A small-molecule ligand and the protein it binds are described below.
Small molecule (SMILES): CC(=O)N[C@H]1[C@H](O[C@H]2[C@H](O)[C@@H](NC(C)=O)CO[C@@H]2CO)O[C@H](CO)[C@@H](O)[C@@H]1O

Binding-site contacts:
Ligand atom C7 contacts residue ASN78 of chain 1.E at 3.5 Å.
Ligand atom C1 contacts residue GLY141 of chain 1.E at 4.2 Å.
Ligand atom C7 contacts residue VAL143 of chain 1.E at 4.2 Å (hydrophobic).
Ligand atom C8 contacts residue VAL143 of chain 1.E at 3.7 Å (hydrophobic).
Ligand atom C6 contacts residue GLY141 of chain 1.E at 4.2 Å.
Ligand atom C2 contacts residue ASN78 of chain 1.E at 2.5 Å.
Ligand atom N2 contacts residue ASN78 of chain 1.E at 2.9 Å (h-bond).
Ligand atom O7 contacts residue ASN78 of chain 1.E at 3.6 Å.
Ligand atom O7 contacts residue HIS108 of chain 1.E at 3.0 Å (h-bond).
Ligand atom C7 contacts residue HIS108 of chain 1.E at 3.8 Å.
Ligand atom C4 contacts residue ASN78 of chain 1.E at 4.2 Å.
Ligand atom C1 contacts residue ASN78 of chain 1.E at 1.4 Å.
Ligand atom C5 contacts residue GLY141 of chain 1.E at 3.9 Å.
Ligand atom O5 contacts residue GLY141 of chain 1.E at 4.2 Å.
Ligand atom C3 contacts residue ASN78 of chain 1.E at 3.8 Å.
Ligand atom O6 contacts residue SER80 of chain 1.E at 3.8 Å.
Ligand atom N2 contacts residue VAL143 of chain 1.E at 4.2 Å.
Ligand atom C8 contacts residue HIS108 of chain 1.E at 4.4 Å.
Ligand atom O5 contacts residue ASN78 of chain 1.E at 2.4 Å (h-bond).
Ligand atom C5 contacts residue ASN78 of chain 1.E at 3.6 Å.

Sequence of chain 1.E:
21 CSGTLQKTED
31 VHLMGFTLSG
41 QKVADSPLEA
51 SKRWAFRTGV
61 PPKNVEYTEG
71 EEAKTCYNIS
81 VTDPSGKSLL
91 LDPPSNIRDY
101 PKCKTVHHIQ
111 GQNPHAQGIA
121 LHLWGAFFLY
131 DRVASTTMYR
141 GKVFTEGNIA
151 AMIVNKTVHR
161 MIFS